Sequence of chain 2.A:
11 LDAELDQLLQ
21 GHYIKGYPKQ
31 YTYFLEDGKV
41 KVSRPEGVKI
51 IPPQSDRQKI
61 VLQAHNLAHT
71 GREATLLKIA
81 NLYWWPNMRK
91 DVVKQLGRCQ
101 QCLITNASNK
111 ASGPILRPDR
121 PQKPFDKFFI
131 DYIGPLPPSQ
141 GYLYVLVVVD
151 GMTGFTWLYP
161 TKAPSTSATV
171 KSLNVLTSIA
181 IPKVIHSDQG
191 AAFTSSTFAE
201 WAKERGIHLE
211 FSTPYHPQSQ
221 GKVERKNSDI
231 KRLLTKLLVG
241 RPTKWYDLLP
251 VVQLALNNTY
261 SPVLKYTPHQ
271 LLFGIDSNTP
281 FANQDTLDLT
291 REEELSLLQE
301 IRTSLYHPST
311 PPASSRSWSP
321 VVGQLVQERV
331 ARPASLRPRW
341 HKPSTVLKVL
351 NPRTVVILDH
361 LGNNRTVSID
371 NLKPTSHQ

This small molecule binds to this protein.
Small molecule (SMILES): CCN1C[C@H](C)n2c(c(O)c3c(=O)n(Cc4ccc(F)c(Cl)c4)nc(C(=O)NC)c32)C1=O

Binding-site contacts:
Ligand atom OAD contacts residue TYR215 of chain 2.A at 3.6 Å.
Ligand atom CAT contacts residue PRO217 of chain 2.A at 3.8 Å (hydrophobic).
Ligand atom CAW contacts residue GLU224 of chain 2.A at 3.7 Å.
Ligand atom CBA contacts residue MG1 of chain 2.L at 3.3 Å.
Ligand atom CAS contacts residue ASP188 of chain 2.A at 3.2 Å.
Ligand atom CAW contacts residue MG1 of chain 2.K at 3.0 Å.
Ligand atom OAE contacts residue MG1 of chain 2.K at 2.0 Å.
Ligand atom NAP contacts residue PRO217 of chain 2.A at 3.6 Å.
Ligand atom CAW contacts residue MG1 of chain 2.L at 3.0 Å.
Ligand atom CAU contacts residue PRO217 of chain 2.A at 3.6 Å (hydrophobic).
Ligand atom CLAI contacts residue PRO217 of chain 2.A at 3.6 Å.
Ligand atom CAW contacts residue ASP188 of chain 2.A at 3.7 Å.
Ligand atom CAK contacts residue PRO217 of chain 2.A at 3.9 Å (hydrophobic).
Ligand atom CAO contacts residue TYR215 of chain 2.A at 3.8 Å (hydrophobic).
Ligand atom CLAI contacts residue GLU224 of chain 2.A at 3.4 Å.
Ligand atom OAD contacts residue PRO217 of chain 2.A at 3.8 Å.
Ligand atom CAL contacts residue PRO217 of chain 2.A at 3.4 Å (hydrophobic).
Ligand atom OAG contacts residue MG1 of chain 2.K at 2.1 Å.
Ligand atom FAH contacts residue GLN218 of chain 2.A at 3.5 Å.
Ligand atom CBA contacts residue GLU224 of chain 2.A at 3.7 Å.
Ligand atom CBC contacts residue TYR215 of chain 2.A at 3.7 Å (hydrophobic).
Ligand atom CLAI contacts residue GLN218 of chain 2.A at 3.8 Å.
Ligand atom OAE contacts residue ASP188 of chain 2.A at 2.9 Å (salt-bridge).
Ligand atom CAS contacts residue MG1 of chain 2.K at 2.8 Å.
Ligand atom CAY contacts residue MG1 of chain 2.K at 3.1 Å.
Ligand atom CAY contacts residue ASP188 of chain 2.A at 3.6 Å.
Ligand atom CAZ contacts residue MG1 of chain 2.L at 3.1 Å.
Ligand atom OAG contacts residue ASP188 of chain 2.A at 3.2 Å (salt-bridge).
Ligand atom CAV contacts residue PRO217 of chain 2.A at 3.5 Å (hydrophobic).
Ligand atom OAG contacts residue GLU224 of chain 2.A at 3.2 Å (salt-bridge).
Ligand atom CAZ contacts residue PRO217 of chain 2.A at 3.9 Å (hydrophobic).
Ligand atom OAF contacts residue GLU224 of chain 2.A at 2.8 Å (salt-bridge).
Ligand atom OAF contacts residue MG1 of chain 2.L at 2.1 Å.
Ligand atom CAM contacts residue GLY190 of chain 2.A at 3.8 Å.
Ligand atom OAG contacts residue ASP131 of chain 2.A at 3.1 Å (salt-bridge).
Ligand atom OAG contacts residue MG1 of chain 2.L at 2.1 Å.
Ligand atom NBE contacts residue PRO217 of chain 2.A at 3.8 Å.
Ligand atom CAC contacts residue TYR215 of chain 2.A at 3.5 Å (hydrophobic).
Ligand atom CAX contacts residue PRO217 of chain 2.A at 3.9 Å (hydrophobic).
Ligand atom CAZ contacts residue GLU224 of chain 2.A at 3.4 Å.